Sequence of chain 1.B:
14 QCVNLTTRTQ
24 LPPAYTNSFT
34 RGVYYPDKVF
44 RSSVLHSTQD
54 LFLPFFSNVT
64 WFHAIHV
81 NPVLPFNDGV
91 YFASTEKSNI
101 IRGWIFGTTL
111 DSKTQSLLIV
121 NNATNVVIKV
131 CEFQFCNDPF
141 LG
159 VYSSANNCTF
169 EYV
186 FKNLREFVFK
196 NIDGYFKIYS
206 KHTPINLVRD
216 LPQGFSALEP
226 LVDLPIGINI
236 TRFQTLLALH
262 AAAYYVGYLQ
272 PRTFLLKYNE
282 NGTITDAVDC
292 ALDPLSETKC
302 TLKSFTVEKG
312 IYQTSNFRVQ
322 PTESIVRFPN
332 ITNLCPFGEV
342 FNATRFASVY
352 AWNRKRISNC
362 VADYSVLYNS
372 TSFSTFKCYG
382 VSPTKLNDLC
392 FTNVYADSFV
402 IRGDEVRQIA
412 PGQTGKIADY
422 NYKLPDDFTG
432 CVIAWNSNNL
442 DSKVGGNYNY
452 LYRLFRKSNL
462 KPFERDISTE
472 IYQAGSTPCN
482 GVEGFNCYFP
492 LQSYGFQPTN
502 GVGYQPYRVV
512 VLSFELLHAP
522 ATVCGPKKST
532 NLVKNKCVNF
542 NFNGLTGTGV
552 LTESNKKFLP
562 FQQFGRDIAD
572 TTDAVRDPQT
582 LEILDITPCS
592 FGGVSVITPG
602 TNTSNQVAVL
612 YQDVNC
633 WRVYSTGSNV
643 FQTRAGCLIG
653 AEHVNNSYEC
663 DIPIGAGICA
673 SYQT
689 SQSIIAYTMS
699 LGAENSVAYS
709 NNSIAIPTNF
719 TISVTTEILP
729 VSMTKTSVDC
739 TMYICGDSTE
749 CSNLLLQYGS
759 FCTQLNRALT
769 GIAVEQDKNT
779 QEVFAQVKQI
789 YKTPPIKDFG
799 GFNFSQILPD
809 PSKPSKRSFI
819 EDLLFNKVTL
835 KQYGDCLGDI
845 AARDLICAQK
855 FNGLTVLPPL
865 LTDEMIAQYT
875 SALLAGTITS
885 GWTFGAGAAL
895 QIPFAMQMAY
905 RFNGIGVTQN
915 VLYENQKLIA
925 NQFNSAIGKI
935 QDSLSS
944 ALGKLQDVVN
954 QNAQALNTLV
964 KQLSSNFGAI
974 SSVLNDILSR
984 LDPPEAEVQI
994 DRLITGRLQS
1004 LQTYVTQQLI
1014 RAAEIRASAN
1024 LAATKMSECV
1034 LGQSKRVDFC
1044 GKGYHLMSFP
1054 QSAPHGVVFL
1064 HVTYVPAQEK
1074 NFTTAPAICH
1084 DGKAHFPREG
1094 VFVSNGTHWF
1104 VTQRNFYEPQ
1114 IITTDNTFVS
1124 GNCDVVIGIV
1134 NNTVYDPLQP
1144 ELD

Binding-site contacts:
Ligand atom C7 contacts residue THR124 of chain 1.B at 3.9 Å.
Ligand atom C1 contacts residue ASN122 of chain 1.B at 1.4 Å.
Ligand atom N2 contacts residue ASN125 of chain 1.B at 4.4 Å.
Ligand atom O5 contacts residue ASN122 of chain 1.B at 2.4 Å (h-bond).
Ligand atom C3 contacts residue ASN125 of chain 1.B at 3.6 Å.
Ligand atom C7 contacts residue ASN122 of chain 1.B at 3.5 Å.
Ligand atom C3 contacts residue ASN122 of chain 1.B at 3.8 Å.
Ligand atom C5 contacts residue ASN122 of chain 1.B at 3.7 Å.
Ligand atom O6 contacts residue VAL127 of chain 1.B at 3.9 Å.
Ligand atom O7 contacts residue ASN122 of chain 1.B at 3.7 Å.
Ligand atom C3 contacts residue THR124 of chain 1.B at 3.5 Å.
Ligand atom O3 contacts residue THR124 of chain 1.B at 4.2 Å.
Ligand atom C4 contacts residue ASN125 of chain 1.B at 4.0 Å.
Ligand atom O5 contacts residue VAL127 of chain 1.B at 3.8 Å.
Ligand atom C1 contacts residue ASN125 of chain 1.B at 3.6 Å.
Ligand atom C2 contacts residue ASN122 of chain 1.B at 2.4 Å.
Ligand atom O7 contacts residue VAL171 of chain 1.B at 3.5 Å.
Ligand atom C2 contacts residue THR124 of chain 1.B at 3.4 Å.
Ligand atom C2 contacts residue ASN125 of chain 1.B at 4.1 Å.
Ligand atom C1 contacts residue THR124 of chain 1.B at 3.4 Å.
Ligand atom C8 contacts residue ALA123 of chain 1.B at 4.1 Å (hydrophobic).
Ligand atom C5 contacts residue VAL127 of chain 1.B at 4.3 Å (hydrophobic).
Ligand atom C5 contacts residue ASN125 of chain 1.B at 3.6 Å.
Ligand atom C6 contacts residue VAL171 of chain 1.B at 4.1 Å (hydrophobic).
Ligand atom C7 contacts residue VAL171 of chain 1.B at 4.3 Å (hydrophobic).
Ligand atom C4 contacts residue ASN122 of chain 1.B at 4.2 Å.
Ligand atom O4 contacts residue ASN125 of chain 1.B at 4.2 Å.
Ligand atom C8 contacts residue ASN122 of chain 1.B at 4.5 Å.
Ligand atom N2 contacts residue THR124 of chain 1.B at 2.8 Å (h-bond).
Ligand atom N2 contacts residue ASN122 of chain 1.B at 2.9 Å (h-bond).
Ligand atom O5 contacts residue ASN125 of chain 1.B at 4.0 Å.
Ligand atom C6 contacts residue VAL127 of chain 1.B at 3.9 Å (hydrophobic).
Ligand atom C8 contacts residue THR124 of chain 1.B at 3.7 Å.

A small-molecule ligand and the protein it binds are described below.
Small molecule (SMILES): CC(=O)N[C@H]1[C@H](O[C@H]2[C@H](O)[C@@H](NC(C)=O)CO[C@@H]2CO)O[C@H](CO)[C@@H](O)[C@@H]1O